This small molecule binds to this protein.
Small molecule (SMILES): O=C(O)CCCCN(CCc1ccccc1OCc1ccc(CCc2ccccc2)cc1)Cc1ccc(C(=O)O)cc1

Sequence of chain 1.A:
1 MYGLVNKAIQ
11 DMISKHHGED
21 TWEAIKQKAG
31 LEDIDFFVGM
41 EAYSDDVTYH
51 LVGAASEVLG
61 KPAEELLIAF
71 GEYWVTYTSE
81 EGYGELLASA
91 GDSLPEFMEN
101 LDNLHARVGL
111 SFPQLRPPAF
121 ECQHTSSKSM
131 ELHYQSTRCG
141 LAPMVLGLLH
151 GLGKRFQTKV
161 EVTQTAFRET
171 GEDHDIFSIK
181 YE

Binding-site contacts:
Ligand atom CBH contacts residue ARG138 of chain 1.A at 3.4 Å.
Ligand atom CAI contacts residue PHE97 of chain 1.A at 3.8 Å (hydrophobic).
Ligand atom CAG contacts residue TYR2 of chain 1.A at 3.2 Å (hydrophobic).
Ligand atom CAQ contacts residue HIS105 of chain 1.A at 3.3 Å.
Ligand atom CAU contacts residue ARG116 of chain 1.A at 3.8 Å.
Ligand atom CAX contacts residue PRO118 of chain 1.A at 3.5 Å (hydrophobic).
Ligand atom OBF contacts residue TRP74 of chain 1.A at 3.3 Å (h-bond).
Ligand atom CAE contacts residue PHE112 of chain 1.A at 3.2 Å (hydrophobic).
Ligand atom CBI contacts residue VAL108 of chain 1.A at 3.7 Å (hydrophobic).
Ligand atom OAA contacts residue ARG138 of chain 1.A at 2.8 Å (salt-bridge).
Ligand atom CAH contacts residue LEU101 of chain 1.A at 3.4 Å (hydrophobic).
Ligand atom CAK contacts residue TYR2 of chain 1.A at 3.8 Å (hydrophobic).
Ligand atom OAD contacts residue ARG138 of chain 1.A at 3.8 Å.
Ligand atom CAY contacts residue VAL108 of chain 1.A at 3.7 Å (hydrophobic).
Ligand atom CAJ contacts residue TYR83 of chain 1.A at 3.2 Å (hydrophobic).
Ligand atom CAM contacts residue PHE97 of chain 1.A at 3.6 Å (hydrophobic).
Ligand atom OAC contacts residue SER136 of chain 1.A at 2.5 Å (h-bond).
Ligand atom OAC contacts residue TYR134 of chain 1.A at 2.4 Å (h-bond).
Ligand atom CAF contacts residue PHE112 of chain 1.A at 3.1 Å (hydrophobic).
Ligand atom CAL contacts residue LEU101 of chain 1.A at 3.5 Å (hydrophobic).
Ligand atom OAB contacts residue LEU115 of chain 1.A at 3.7 Å.
Ligand atom OAB contacts residue ARG116 of chain 1.A at 2.7 Å (salt-bridge).
Ligand atom CBA contacts residue HIS105 of chain 1.A at 3.4 Å.
Ligand atom CAP contacts residue LEU87 of chain 1.A at 3.8 Å (hydrophobic).
Ligand atom CBG contacts residue TYR134 of chain 1.A at 3.5 Å (hydrophobic).
Ligand atom CAL contacts residue LEU148 of chain 1.A at 3.5 Å (hydrophobic).
Ligand atom CAV contacts residue MET144 of chain 1.A at 3.5 Å (hydrophobic).
Ligand atom CBE contacts residue HIS105 of chain 1.A at 3.7 Å.
Ligand atom CBB contacts residue MET144 of chain 1.A at 3.6 Å (hydrophobic).
Ligand atom OAD contacts residue TYR2 of chain 1.A at 3.1 Å (h-bond).
Ligand atom OAA contacts residue SER136 of chain 1.A at 3.4 Å (h-bond).
Ligand atom CBG contacts residue SER136 of chain 1.A at 3.3 Å.
Ligand atom CAH contacts residue LEU148 of chain 1.A at 3.7 Å (hydrophobic).
Ligand atom CAI contacts residue LEU152 of chain 1.A at 3.8 Å (hydrophobic).
Ligand atom CBM contacts residue LEU115 of chain 1.A at 3.6 Å (hydrophobic).
Ligand atom CAW contacts residue MET144 of chain 1.A at 2.8 Å (hydrophobic).
Ligand atom CBH contacts residue LEU115 of chain 1.A at 3.6 Å (hydrophobic).
Ligand atom OAD contacts residue MET1 of chain 1.A at 3.5 Å.
Ligand atom CAF contacts residue TYR83 of chain 1.A at 2.8 Å (hydrophobic).
Ligand atom OAB contacts residue ARG138 of chain 1.A at 2.8 Å (salt-bridge).